A protein and the small-molecule ligand that binds it are described below.
Small molecule (SMILES): Nc1ccn([C@@H]2O[C@H](COP(=O)=O)[C@@H](O[P](=O)(O)OC[C@H]3O[C@@H](n4ccc(=O)[nH]c4=O)[C@H](O)[C@@H]3O[P](=O)(O)OC[C@H]3O[C@@H](n4ccc(=O)[nH]c4=O)[C@H](O)[C@@H]3O[P](=O)(O)OC[C@H]3O[C@@H](n4ccc(=O)[nH]c4=O)[C@H](O)[C@@H]3O[P](=O)(O)OC[C@H]3O[C@@H](n4ccc(=O)[nH]c4=O)[C@H](O)[C@@H]3O)[C@H]2O)c(=O)n1

Sequence of chain 1.B:
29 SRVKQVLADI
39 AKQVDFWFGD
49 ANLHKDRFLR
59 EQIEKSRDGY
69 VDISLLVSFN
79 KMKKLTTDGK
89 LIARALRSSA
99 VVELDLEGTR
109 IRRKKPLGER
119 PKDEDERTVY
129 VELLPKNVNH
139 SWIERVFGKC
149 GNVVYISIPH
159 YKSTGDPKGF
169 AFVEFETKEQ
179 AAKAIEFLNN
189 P

Binding-site contacts:
Ligand atom C5 contacts residue PHE44 of chain 1.B at 3.4 Å (hydrophobic).
Ligand atom OP2 contacts residue ASN78 of chain 1.B at 3.6 Å.
Ligand atom O2' contacts residue TRP45 of chain 1.B at 3.1 Å (h-bond).
Ligand atom O2 contacts residue LYS79 of chain 1.B at 2.7 Å (salt-bridge).
Ligand atom O2' contacts residue ASP54 of chain 1.B at 2.8 Å (salt-bridge).
Ligand atom C5 contacts residue HIS138 of chain 1.B at 3.6 Å.
Ligand atom N3 contacts residue PHE44 of chain 1.B at 3.6 Å.
Ligand atom O4 contacts residue ILE154 of chain 1.B at 3.4 Å (h-bond).
Ligand atom O4' contacts residue LYS79 of chain 1.B at 3.3 Å (salt-bridge).
Ligand atom O3' contacts residue ASP54 of chain 1.B at 3.3 Å (salt-bridge).
Ligand atom C2 contacts residue LYS79 of chain 1.B at 3.4 Å.
Ligand atom O4 contacts residue PHE44 of chain 1.B at 3.8 Å.
Ligand atom C6 contacts residue PHE44 of chain 1.B at 3.6 Å (hydrophobic).
Ligand atom C2 contacts residue PHE56 of chain 1.B at 3.5 Å (hydrophobic).
Ligand atom C2 contacts residue PHE44 of chain 1.B at 3.5 Å (hydrophobic).
Ligand atom OP1 contacts residue TRP45 of chain 1.B at 3.3 Å.
Ligand atom OP1 contacts residue PHE77 of chain 1.B at 3.3 Å.
Ligand atom N1 contacts residue PHE56 of chain 1.B at 3.4 Å.
Ligand atom C4 contacts residue PHE44 of chain 1.B at 3.3 Å (hydrophobic).
Ligand atom C4 contacts residue PHE56 of chain 1.B at 3.6 Å (hydrophobic).
Ligand atom C4 contacts residue HIS138 of chain 1.B at 3.8 Å.
Ligand atom OP1 contacts residue PHE56 of chain 1.B at 3.5 Å.
Ligand atom OP1 contacts residue LYS79 of chain 1.B at 3.0 Å (salt-bridge).
Ligand atom C6 contacts residue PHE77 of chain 1.B at 3.5 Å (hydrophobic).
Ligand atom O2 contacts residue GLN41 of chain 1.B at 2.6 Å (h-bond).
Ligand atom C2 contacts residue ASN78 of chain 1.B at 3.3 Å.
Ligand atom O2' contacts residue LEU57 of chain 1.B at 3.4 Å.
Ligand atom N1 contacts residue PHE44 of chain 1.B at 3.5 Å.
Ligand atom OP1 contacts residue ASN78 of chain 1.B at 3.4 Å (h-bond).
Ligand atom O2' contacts residue PHE56 of chain 1.B at 3.5 Å.
Ligand atom C5 contacts residue ILE154 of chain 1.B at 3.6 Å (hydrophobic).
Ligand atom C6 contacts residue PHE56 of chain 1.B at 3.5 Å (hydrophobic).
Ligand atom C5 contacts residue PHE56 of chain 1.B at 3.4 Å (hydrophobic).
Ligand atom O2' contacts residue ASN78 of chain 1.B at 3.4 Å (h-bond).
Ligand atom C2' contacts residue PHE77 of chain 1.B at 3.8 Å (hydrophobic).
Ligand atom C2 contacts residue GLN41 of chain 1.B at 3.7 Å.
Ligand atom O2 contacts residue PHE56 of chain 1.B at 3.3 Å.
Ligand atom O2 contacts residue ASN78 of chain 1.B at 2.7 Å (h-bond).
Ligand atom N3 contacts residue PHE56 of chain 1.B at 3.4 Å.
Ligand atom OP1 contacts residue GLU59 of chain 1.B at 3.4 Å.